Sequence of chain 1.C:
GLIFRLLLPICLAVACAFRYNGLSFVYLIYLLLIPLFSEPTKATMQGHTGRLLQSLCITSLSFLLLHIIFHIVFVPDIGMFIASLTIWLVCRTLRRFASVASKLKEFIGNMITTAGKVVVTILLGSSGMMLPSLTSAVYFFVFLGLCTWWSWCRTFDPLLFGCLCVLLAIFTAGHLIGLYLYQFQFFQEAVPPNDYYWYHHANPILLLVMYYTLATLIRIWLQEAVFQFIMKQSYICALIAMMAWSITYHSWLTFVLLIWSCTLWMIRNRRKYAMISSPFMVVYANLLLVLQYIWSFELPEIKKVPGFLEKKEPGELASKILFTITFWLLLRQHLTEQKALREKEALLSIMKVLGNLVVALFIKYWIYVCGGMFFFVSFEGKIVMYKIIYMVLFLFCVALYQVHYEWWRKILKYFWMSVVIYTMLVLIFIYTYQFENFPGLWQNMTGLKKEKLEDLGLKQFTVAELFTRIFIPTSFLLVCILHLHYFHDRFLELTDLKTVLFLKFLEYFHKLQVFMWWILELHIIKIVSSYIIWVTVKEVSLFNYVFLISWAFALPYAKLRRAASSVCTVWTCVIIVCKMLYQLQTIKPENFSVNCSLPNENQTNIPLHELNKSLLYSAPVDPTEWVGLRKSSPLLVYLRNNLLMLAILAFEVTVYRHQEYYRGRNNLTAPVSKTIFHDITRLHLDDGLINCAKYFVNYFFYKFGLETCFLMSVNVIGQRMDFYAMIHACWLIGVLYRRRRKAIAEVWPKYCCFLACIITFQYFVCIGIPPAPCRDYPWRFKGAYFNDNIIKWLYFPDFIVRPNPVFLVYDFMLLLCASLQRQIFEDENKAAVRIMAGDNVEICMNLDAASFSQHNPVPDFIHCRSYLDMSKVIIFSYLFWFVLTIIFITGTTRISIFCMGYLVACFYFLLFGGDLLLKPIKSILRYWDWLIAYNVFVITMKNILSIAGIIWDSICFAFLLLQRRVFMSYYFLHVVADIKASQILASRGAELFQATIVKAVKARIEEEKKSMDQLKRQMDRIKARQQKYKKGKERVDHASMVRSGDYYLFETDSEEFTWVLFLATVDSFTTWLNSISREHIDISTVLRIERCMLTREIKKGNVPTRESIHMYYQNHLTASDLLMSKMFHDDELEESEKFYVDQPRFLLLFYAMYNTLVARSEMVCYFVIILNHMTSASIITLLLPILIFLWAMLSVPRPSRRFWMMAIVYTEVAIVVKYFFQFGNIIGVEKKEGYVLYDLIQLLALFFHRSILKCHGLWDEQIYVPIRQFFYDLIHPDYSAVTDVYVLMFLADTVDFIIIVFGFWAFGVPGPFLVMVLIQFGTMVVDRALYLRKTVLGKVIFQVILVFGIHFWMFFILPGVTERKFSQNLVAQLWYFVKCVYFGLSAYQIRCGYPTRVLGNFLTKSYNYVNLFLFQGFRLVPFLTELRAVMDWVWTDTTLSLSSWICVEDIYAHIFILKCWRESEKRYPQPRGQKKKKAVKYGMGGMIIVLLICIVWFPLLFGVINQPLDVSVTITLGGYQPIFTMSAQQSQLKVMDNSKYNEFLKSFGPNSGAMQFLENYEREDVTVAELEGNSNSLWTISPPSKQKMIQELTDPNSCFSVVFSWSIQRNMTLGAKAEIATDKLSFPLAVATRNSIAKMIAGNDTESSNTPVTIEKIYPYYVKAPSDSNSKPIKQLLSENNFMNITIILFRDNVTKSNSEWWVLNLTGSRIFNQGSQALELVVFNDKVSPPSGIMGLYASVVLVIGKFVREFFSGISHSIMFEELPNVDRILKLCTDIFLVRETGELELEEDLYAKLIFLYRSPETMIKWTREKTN

Binding-site contacts:
Ligand atom C8 contacts residue ASN2642 of chain 1.C at 3.1 Å.
Ligand atom C7 contacts residue ASN2642 of chain 1.C at 3.1 Å.
Ligand atom O5 contacts residue ASN2642 of chain 1.C at 2.4 Å (h-bond).
Ligand atom O7 contacts residue ASN2642 of chain 1.C at 3.0 Å (h-bond).
Ligand atom C4 contacts residue ASN2642 of chain 1.C at 4.2 Å.
Ligand atom C2 contacts residue ASN2642 of chain 1.C at 2.5 Å.
Ligand atom C8 contacts residue ASP2643 of chain 1.C at 4.3 Å.
Ligand atom C1 contacts residue ASN2642 of chain 1.C at 1.4 Å.
Ligand atom C5 contacts residue ASN2642 of chain 1.C at 3.7 Å.
Ligand atom N2 contacts residue ASN2642 of chain 1.C at 2.9 Å (h-bond).
Ligand atom C3 contacts residue ASN2642 of chain 1.C at 3.8 Å.

This protein binds this small molecule.
Small molecule (SMILES): CC(=O)N[C@@H]1[C@@H](O)[C@H](O)[C@@H](CO)O[C@H]1O